A protein and the small-molecule ligand that binds it are described below.
Small molecule (SMILES): CC(=O)N[C@H](Cc1ccccc1)C(=O)N1CCC[C@H]1C(=O)N[C@@H](CCCCN)B(O)O

Sequence of chain 1.B:
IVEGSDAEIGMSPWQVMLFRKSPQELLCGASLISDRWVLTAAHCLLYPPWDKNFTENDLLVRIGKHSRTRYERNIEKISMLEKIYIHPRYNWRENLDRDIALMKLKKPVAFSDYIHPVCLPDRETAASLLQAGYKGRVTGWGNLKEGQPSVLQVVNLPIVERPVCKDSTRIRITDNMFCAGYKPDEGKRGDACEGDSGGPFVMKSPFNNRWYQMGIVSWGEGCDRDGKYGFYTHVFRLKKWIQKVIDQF

Binding-site contacts:
Ligand atom C6 contacts residue HIS43 of chain 1.B at 3.8 Å.
Ligand atom O1 contacts residue SER205 of chain 1.B at 2.3 Å (h-bond).
Ligand atom C9 contacts residue TYR47 of chain 1.B at 3.7 Å (hydrophobic).
Ligand atom N contacts residue HIS43 of chain 1.B at 3.0 Å (h-bond).
Ligand atom C15 contacts residue GLY230 of chain 1.B at 3.7 Å.
Ligand atom N1 contacts residue GLY230 of chain 1.B at 3.2 Å (h-bond).
Ligand atom B1 contacts residue HIS43 of chain 1.B at 3.1 Å.
Ligand atom C19 contacts residue TRP227 of chain 1.B at 3.5 Å (hydrophobic).
Ligand atom O3 contacts residue GLY228 of chain 1.B at 3.2 Å (h-bond).
Ligand atom O contacts residue GLY203 of chain 1.B at 2.9 Å (h-bond).
Ligand atom O contacts residue SER205 of chain 1.B at 2.4 Å (h-bond).
Ligand atom C17 contacts residue LEU96 of chain 1.B at 3.8 Å (hydrophobic).
Ligand atom N3 contacts residue GLY228 of chain 1.B at 3.2 Å (h-bond).
Ligand atom N1 contacts residue ASP199 of chain 1.B at 3.5 Å (salt-bridge).
Ligand atom C20 contacts residue ILE179 of chain 1.B at 3.7 Å (hydrophobic).
Ligand atom C7 contacts residue HIS43 of chain 1.B at 3.5 Å.
Ligand atom N1 contacts residue ALA200 of chain 1.B at 2.9 Å (h-bond).
Ligand atom O3 contacts residue TRP227 of chain 1.B at 3.2 Å.
Ligand atom C5 contacts residue GLY228 of chain 1.B at 3.6 Å.
Ligand atom C17 contacts residue GLU94 of chain 1.B at 3.7 Å.
Ligand atom C6 contacts residue SER226 of chain 1.B at 3.6 Å.
Ligand atom C contacts residue HIS43 of chain 1.B at 3.7 Å.
Ligand atom C8 contacts residue LEU96 of chain 1.B at 3.3 Å (hydrophobic).
Ligand atom C4 contacts residue GLU202 of chain 1.B at 3.8 Å.
Ligand atom N contacts residue SER205 of chain 1.B at 3.0 Å (h-bond).
Ligand atom C4 contacts residue CYS201 of chain 1.B at 3.4 Å (hydrophobic).
Ligand atom C5 contacts residue GLY230 of chain 1.B at 3.8 Å.
Ligand atom C17 contacts residue ASN95 of chain 1.B at 3.9 Å.
Ligand atom O1 contacts residue HIS43 of chain 1.B at 2.6 Å (h-bond).
Ligand atom C contacts residue SER205 of chain 1.B at 2.6 Å.
Ligand atom N contacts residue SER226 of chain 1.B at 3.1 Å (h-bond).
Ligand atom O contacts residue ASP204 of chain 1.B at 3.6 Å.
Ligand atom C19 contacts residue ILE179 of chain 1.B at 3.5 Å (hydrophobic).
Ligand atom C8 contacts residue HIS43 of chain 1.B at 3.2 Å.
Ligand atom O contacts residue GLU202 of chain 1.B at 3.6 Å.
Ligand atom B1 contacts residue SER205 of chain 1.B at 1.5 Å.
Ligand atom C5 contacts residue ALA200 of chain 1.B at 3.8 Å (hydrophobic).
Ligand atom C2 contacts residue SER205 of chain 1.B at 3.0 Å.
Ligand atom C6 contacts residue LEU96 of chain 1.B at 3.8 Å (hydrophobic).
Ligand atom C11 contacts residue TRP227 of chain 1.B at 3.8 Å (hydrophobic).